Binding-site contacts:
Ligand atom O7 contacts residue LEU455 of chain 1.B at 3.4 Å.
Ligand atom O3 contacts residue GLN493 of chain 1.B at 4.3 Å.
Ligand atom C5 contacts residue ASN370 of chain 1.C at 3.7 Å.
Ligand atom O7 contacts residue PHE456 of chain 1.B at 3.7 Å.
Ligand atom N2 contacts residue ASN370 of chain 1.C at 2.9 Å (h-bond).
Ligand atom C7 contacts residue ASN370 of chain 1.C at 3.1 Å.
Ligand atom C2 contacts residue ASN370 of chain 1.C at 2.5 Å.
Ligand atom O7 contacts residue ASN370 of chain 1.C at 2.7 Å (h-bond).
Ligand atom C8 contacts residue PRO491 of chain 1.B at 4.4 Å (hydrophobic).
Ligand atom C4 contacts residue ASN370 of chain 1.C at 4.2 Å.
Ligand atom C3 contacts residue ASN370 of chain 1.C at 3.8 Å.
Ligand atom C7 contacts residue PHE456 of chain 1.B at 4.3 Å (hydrophobic).
Ligand atom C7 contacts residue GLN493 of chain 1.B at 4.3 Å.
Ligand atom C1 contacts residue ASN370 of chain 1.C at 1.4 Å.
Ligand atom C8 contacts residue LEU455 of chain 1.B at 3.8 Å (hydrophobic).
Ligand atom C8 contacts residue PHE490 of chain 1.B at 3.8 Å (hydrophobic).
Ligand atom C8 contacts residue GLN493 of chain 1.B at 3.8 Å.
Ligand atom N2 contacts residue LEU455 of chain 1.B at 4.3 Å.
Ligand atom C8 contacts residue PHE456 of chain 1.B at 4.1 Å (hydrophobic).
Ligand atom N2 contacts residue GLN493 of chain 1.B at 3.8 Å.
Ligand atom O5 contacts residue ASN370 of chain 1.C at 2.4 Å (h-bond).
Ligand atom C7 contacts residue LEU455 of chain 1.B at 3.6 Å (hydrophobic).

Sequence of chain 1.C:
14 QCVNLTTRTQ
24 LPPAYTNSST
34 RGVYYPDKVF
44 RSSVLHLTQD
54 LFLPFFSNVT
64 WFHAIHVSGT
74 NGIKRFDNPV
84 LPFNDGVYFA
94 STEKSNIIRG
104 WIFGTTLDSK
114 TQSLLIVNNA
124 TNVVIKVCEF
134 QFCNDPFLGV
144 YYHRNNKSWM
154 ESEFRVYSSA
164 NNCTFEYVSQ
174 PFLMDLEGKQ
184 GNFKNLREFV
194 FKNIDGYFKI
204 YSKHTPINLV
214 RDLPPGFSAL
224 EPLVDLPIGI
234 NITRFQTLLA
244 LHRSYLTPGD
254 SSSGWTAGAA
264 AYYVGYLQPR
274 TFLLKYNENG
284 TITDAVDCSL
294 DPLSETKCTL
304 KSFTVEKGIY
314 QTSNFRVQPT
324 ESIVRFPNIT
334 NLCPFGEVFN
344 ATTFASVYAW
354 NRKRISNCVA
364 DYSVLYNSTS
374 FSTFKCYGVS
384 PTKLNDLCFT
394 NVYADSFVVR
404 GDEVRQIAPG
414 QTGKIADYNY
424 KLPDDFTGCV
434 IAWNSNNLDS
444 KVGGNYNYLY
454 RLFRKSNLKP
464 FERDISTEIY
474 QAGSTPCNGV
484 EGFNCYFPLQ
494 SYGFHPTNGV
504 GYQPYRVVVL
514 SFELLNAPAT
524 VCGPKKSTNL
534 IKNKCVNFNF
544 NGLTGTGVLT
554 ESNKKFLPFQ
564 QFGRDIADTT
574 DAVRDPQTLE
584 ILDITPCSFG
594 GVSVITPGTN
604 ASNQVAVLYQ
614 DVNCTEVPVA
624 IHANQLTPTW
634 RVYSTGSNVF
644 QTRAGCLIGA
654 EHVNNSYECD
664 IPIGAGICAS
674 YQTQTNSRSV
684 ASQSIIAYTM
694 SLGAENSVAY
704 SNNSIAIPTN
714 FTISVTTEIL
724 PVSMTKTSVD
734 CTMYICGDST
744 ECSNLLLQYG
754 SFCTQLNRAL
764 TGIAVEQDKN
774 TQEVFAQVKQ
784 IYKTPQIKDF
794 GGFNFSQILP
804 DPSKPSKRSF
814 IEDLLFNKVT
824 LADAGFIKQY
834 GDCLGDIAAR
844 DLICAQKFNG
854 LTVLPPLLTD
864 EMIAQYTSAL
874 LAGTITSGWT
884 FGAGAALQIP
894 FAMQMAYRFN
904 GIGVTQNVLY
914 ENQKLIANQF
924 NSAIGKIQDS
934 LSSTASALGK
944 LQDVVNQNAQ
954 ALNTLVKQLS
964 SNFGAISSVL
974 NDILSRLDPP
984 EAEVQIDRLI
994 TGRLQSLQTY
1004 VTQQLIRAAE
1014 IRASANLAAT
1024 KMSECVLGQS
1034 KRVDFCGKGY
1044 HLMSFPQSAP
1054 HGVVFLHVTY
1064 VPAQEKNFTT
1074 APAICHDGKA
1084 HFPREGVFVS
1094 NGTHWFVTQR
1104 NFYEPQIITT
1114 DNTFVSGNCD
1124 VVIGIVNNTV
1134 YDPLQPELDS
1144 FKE

A protein and the small-molecule ligand that binds it are described below.
Small molecule (SMILES): CC(=O)N[C@@H]1[C@@H](O)[C@H](O)[C@@H](CO)O[C@H]1O

Sequence of chain 1.B:
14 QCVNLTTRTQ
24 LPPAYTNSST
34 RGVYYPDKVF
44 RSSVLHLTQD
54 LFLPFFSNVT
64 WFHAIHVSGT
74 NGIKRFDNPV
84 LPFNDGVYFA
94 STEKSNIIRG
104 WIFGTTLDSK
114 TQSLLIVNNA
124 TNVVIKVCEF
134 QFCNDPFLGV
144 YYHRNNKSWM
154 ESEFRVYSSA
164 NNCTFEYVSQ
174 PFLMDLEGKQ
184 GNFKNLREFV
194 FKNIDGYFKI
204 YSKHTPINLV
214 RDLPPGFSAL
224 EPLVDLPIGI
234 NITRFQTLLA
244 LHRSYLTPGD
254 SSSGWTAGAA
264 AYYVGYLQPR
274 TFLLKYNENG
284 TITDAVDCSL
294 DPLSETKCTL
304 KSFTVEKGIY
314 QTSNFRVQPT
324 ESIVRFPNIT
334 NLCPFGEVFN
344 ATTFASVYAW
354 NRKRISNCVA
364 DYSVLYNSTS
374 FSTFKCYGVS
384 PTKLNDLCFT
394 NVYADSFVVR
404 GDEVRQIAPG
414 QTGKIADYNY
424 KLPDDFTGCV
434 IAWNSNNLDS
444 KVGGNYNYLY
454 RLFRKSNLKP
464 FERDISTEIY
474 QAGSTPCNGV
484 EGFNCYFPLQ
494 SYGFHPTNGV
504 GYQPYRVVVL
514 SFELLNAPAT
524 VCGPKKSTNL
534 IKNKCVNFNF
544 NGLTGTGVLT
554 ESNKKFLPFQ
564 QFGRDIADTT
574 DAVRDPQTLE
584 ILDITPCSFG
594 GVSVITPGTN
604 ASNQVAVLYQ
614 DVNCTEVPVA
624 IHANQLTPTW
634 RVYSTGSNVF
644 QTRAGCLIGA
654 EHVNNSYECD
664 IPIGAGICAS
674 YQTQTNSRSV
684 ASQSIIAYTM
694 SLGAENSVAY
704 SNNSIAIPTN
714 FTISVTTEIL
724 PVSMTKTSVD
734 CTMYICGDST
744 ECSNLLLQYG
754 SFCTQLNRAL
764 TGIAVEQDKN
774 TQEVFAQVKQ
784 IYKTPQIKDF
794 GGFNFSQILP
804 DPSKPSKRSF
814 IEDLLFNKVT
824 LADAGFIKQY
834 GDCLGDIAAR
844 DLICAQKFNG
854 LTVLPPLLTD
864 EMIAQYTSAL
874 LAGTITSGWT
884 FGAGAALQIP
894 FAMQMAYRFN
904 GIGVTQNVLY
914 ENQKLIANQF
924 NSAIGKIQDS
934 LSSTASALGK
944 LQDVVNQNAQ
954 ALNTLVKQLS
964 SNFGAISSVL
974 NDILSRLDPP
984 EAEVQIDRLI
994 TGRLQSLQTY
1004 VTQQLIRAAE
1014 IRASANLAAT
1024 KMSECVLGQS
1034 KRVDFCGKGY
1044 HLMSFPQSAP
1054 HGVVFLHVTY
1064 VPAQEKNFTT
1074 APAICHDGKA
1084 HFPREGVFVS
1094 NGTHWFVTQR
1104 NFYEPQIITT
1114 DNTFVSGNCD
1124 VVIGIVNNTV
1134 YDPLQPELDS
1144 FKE